Sequence of chain 1.A:
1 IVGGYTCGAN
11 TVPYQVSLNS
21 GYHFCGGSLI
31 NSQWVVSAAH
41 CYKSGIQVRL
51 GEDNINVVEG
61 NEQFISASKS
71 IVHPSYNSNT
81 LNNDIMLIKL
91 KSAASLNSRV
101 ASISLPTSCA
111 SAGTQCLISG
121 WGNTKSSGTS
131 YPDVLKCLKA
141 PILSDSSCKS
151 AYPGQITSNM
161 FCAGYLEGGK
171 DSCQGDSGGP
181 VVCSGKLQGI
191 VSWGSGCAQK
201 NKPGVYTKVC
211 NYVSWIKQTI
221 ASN

The protein below binds the small molecule below.
Small molecule (SMILES): NCc1cccc(N2CCCC2)c1

Binding-site contacts:
Ligand atom C10 contacts residue CYS197 of chain 1.A at 3.9 Å (hydrophobic).
Ligand atom C2 contacts residue GLY194 of chain 1.A at 3.7 Å.
Ligand atom C7 contacts residue SO41 of chain 1.C at 3.6 Å.
Ligand atom C10 contacts residue GLY194 of chain 1.A at 3.7 Å.
Ligand atom C6 contacts residue GLN174 of chain 1.A at 4.1 Å.
Ligand atom C5 contacts residue GLN174 of chain 1.A at 3.9 Å.
Ligand atom C3 contacts residue TRP193 of chain 1.A at 4.2 Å (hydrophobic).
Ligand atom C4 contacts residue VAL191 of chain 1.A at 3.8 Å (hydrophobic).
Ligand atom C11 contacts residue TRP193 of chain 1.A at 3.9 Å (hydrophobic).
Ligand atom C3 contacts residue VAL191 of chain 1.A at 3.7 Å (hydrophobic).
Ligand atom N1 contacts residue ASP171 of chain 1.A at 2.8 Å (salt-bridge).
Ligand atom N1 contacts residue GLY196 of chain 1.A at 3.1 Å (h-bond).
Ligand atom N1 contacts residue SER172 of chain 1.A at 2.7 Å (h-bond).
Ligand atom C11 contacts residue GLY196 of chain 1.A at 3.6 Å.
Ligand atom C11 contacts residue CYS197 of chain 1.A at 4.2 Å (hydrophobic).
Ligand atom C3 contacts residue CYS173 of chain 1.A at 3.9 Å (hydrophobic).
Ligand atom C4 contacts residue SER177 of chain 1.A at 3.5 Å.
Ligand atom C3 contacts residue SER172 of chain 1.A at 3.4 Å.
Ligand atom C8 contacts residue GLN174 of chain 1.A at 4.1 Å.
Ligand atom C1 contacts residue GLY196 of chain 1.A at 4.1 Å.
Ligand atom C6 contacts residue GLY194 of chain 1.A at 4.1 Å.
Ligand atom C11 contacts residue GLY194 of chain 1.A at 3.5 Å.
Ligand atom C2 contacts residue CYS173 of chain 1.A at 4.2 Å (hydrophobic).
Ligand atom C4 contacts residue CYS173 of chain 1.A at 3.6 Å (hydrophobic).
Ligand atom C4 contacts residue SO41 of chain 1.C at 4.1 Å.
Ligand atom C7 contacts residue GLN174 of chain 1.A at 3.9 Å.
Ligand atom C2 contacts residue TRP193 of chain 1.A at 3.7 Å (hydrophobic).
Ligand atom C1 contacts residue ASP171 of chain 1.A at 3.6 Å.
Ligand atom C10 contacts residue GLY196 of chain 1.A at 3.5 Å.
Ligand atom C1 contacts residue SER172 of chain 1.A at 3.3 Å.
Ligand atom C6 contacts residue CYS173 of chain 1.A at 4.2 Å (hydrophobic).
Ligand atom C1 contacts residue GLY194 of chain 1.A at 4.0 Å.
Ligand atom C5 contacts residue SER177 of chain 1.A at 3.8 Å.
Ligand atom C5 contacts residue SO41 of chain 1.C at 3.5 Å.
Ligand atom N1 contacts residue CYS197 of chain 1.A at 3.8 Å.
Ligand atom C5 contacts residue CYS173 of chain 1.A at 3.8 Å (hydrophobic).
Ligand atom C1 contacts residue GLY204 of chain 1.A at 3.8 Å.
Ligand atom C1 contacts residue TRP193 of chain 1.A at 3.7 Å (hydrophobic).
Ligand atom N2 contacts residue GLY194 of chain 1.A at 4.1 Å.
Ligand atom C2 contacts residue SER172 of chain 1.A at 3.8 Å.